Binding-site contacts:
Ligand atom C contacts residue ARG90 of chain 1.B at 3.7 Å.
Ligand atom CB contacts residue TYR151 of chain 1.B at 3.9 Å (hydrophobic).
Ligand atom OE2 contacts residue TYR92 of chain 1.B at 2.4 Å.
Ligand atom O contacts residue TYR151 of chain 1.B at 3.3 Å.
Ligand atom CD contacts residue ALA461 of chain 1.B at 3.8 Å (hydrophobic).
Ligand atom OE1 contacts residue ARG405 of chain 1.B at 3.4 Å (salt-bridge).
Ligand atom CB contacts residue TYR151 of chain 1.B at 4.0 Å (hydrophobic).
Ligand atom O contacts residue ARG85 of chain 1.B at 2.2 Å (salt-bridge).
Ligand atom OE2 contacts residue CYS89 of chain 1.B at 3.9 Å.
Ligand atom O contacts residue TYR92 of chain 1.B at 3.8 Å.
Ligand atom C contacts residue ARG85 of chain 1.B at 3.0 Å.
Ligand atom OE2 contacts residue ARG90 of chain 1.B at 3.5 Å (salt-bridge).
Ligand atom OE2 contacts residue ARG407 of chain 1.B at 3.4 Å (salt-bridge).
Ligand atom CG contacts residue TYR92 of chain 1.B at 3.5 Å (hydrophobic).
Ligand atom SG contacts residue LEU463 of chain 1.B at 2.8 Å.
Ligand atom CD contacts residue ARG85 of chain 1.B at 3.6 Å.
Ligand atom CG contacts residue ARG90 of chain 1.B at 3.4 Å.
Ligand atom CA contacts residue ARG85 of chain 1.B at 3.3 Å.
Ligand atom OE1 contacts residue GLU150 of chain 1.B at 3.9 Å.
Ligand atom CA contacts residue ARG90 of chain 1.B at 3.7 Å.
Ligand atom CD contacts residue TYR92 of chain 1.B at 3.3 Å (hydrophobic).
Ligand atom CG contacts residue TYR151 of chain 1.B at 3.7 Å (hydrophobic).
Ligand atom CG contacts residue ARG407 of chain 1.B at 2.9 Å.
Ligand atom CB contacts residue ARG407 of chain 1.B at 3.8 Å.
Ligand atom OE2 contacts residue ARG85 of chain 1.B at 2.7 Å (salt-bridge).
Ligand atom N contacts residue ARG85 of chain 1.B at 3.5 Å (salt-bridge).
Ligand atom CG contacts residue ALA461 of chain 1.B at 3.5 Å (hydrophobic).
Ligand atom OE1 contacts residue ARG407 of chain 1.B at 2.4 Å (salt-bridge).
Ligand atom CB contacts residue LEU463 of chain 1.B at 3.4 Å (hydrophobic).
Ligand atom CA contacts residue ARG407 of chain 1.B at 3.8 Å.
Ligand atom CD contacts residue ARG407 of chain 1.B at 3.2 Å.
Ligand atom N contacts residue LEU428 of chain 1.B at 3.9 Å.
Ligand atom CD contacts residue TYR151 of chain 1.B at 4.0 Å (hydrophobic).
Ligand atom O contacts residue ARG90 of chain 1.B at 2.7 Å.
Ligand atom SG contacts residue TYR151 of chain 1.B at 2.9 Å (h-bond).
Ligand atom OE2 contacts residue GLU150 of chain 1.B at 3.3 Å.
Ligand atom CD contacts residue GLU150 of chain 1.B at 3.9 Å.
Ligand atom CB contacts residue ARG90 of chain 1.B at 3.9 Å.
Ligand atom CD contacts residue ARG405 of chain 1.B at 3.6 Å.
Ligand atom CG contacts residue ARG405 of chain 1.B at 3.5 Å.

The small molecule below binds the protein below.
Small molecule (SMILES): CC[C@H](NC(=O)[C@H](CCC(=O)O)NC(=O)[C@H](CCC(=O)O)NC(=O)[C@H](CCC(=O)O)NC(=O)[C@H](CS)NC(=O)[C@H](C)N)C(=O)O

Sequence of chain 1.B:
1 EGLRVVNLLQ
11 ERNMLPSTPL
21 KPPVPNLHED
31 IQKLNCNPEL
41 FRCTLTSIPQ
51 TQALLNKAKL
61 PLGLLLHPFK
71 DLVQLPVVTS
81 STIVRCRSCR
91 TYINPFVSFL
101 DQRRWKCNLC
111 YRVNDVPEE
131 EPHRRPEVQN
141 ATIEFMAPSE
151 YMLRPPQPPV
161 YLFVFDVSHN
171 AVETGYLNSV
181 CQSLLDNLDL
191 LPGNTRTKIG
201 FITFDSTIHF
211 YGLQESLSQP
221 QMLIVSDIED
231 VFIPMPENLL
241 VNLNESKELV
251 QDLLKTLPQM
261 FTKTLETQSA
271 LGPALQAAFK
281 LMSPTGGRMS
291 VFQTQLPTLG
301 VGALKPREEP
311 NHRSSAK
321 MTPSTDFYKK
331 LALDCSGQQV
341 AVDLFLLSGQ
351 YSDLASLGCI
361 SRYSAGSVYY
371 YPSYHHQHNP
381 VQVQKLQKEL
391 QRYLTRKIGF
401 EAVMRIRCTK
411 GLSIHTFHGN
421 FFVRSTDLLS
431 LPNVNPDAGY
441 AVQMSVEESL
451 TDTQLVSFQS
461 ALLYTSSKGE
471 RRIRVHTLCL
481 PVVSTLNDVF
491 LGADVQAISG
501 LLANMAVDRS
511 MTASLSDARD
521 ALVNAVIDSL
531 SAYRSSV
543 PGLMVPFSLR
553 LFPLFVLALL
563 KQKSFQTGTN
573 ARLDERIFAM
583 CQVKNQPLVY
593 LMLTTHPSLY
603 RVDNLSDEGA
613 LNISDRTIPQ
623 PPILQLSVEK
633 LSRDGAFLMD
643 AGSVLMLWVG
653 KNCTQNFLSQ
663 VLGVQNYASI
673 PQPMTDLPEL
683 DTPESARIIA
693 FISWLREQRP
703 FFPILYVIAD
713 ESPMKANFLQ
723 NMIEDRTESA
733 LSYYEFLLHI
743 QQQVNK